Binding-site contacts:
Ligand atom C3 contacts residue VAL79 of chain 1.A at 4.2 Å (hydrophobic).
Ligand atom N14 contacts residue LEU107 of chain 1.A at 4.4 Å.
Ligand atom C11 contacts residue LEU107 of chain 1.A at 4.1 Å (hydrophobic).
Ligand atom C6 contacts residue GLN102 of chain 1.A at 4.0 Å.
Ligand atom C5 contacts residue LEU107 of chain 1.A at 4.0 Å (hydrophobic).
Ligand atom C9 contacts residue GLN102 of chain 1.A at 4.1 Å.
Ligand atom C5 contacts residue THR100 of chain 1.A at 3.9 Å.
Ligand atom C16 contacts residue ARG83 of chain 1.A at 4.3 Å.
Ligand atom N9 contacts residue GLN102 of chain 1.A at 4.3 Å.
Ligand atom CL2 contacts residue PHE109 of chain 1.A at 3.0 Å.
Ligand atom C2 contacts residue ARG83 of chain 1.A at 3.6 Å.
Ligand atom N9 contacts residue LEU107 of chain 1.A at 4.5 Å.
Ligand atom C13 contacts residue LEU107 of chain 1.A at 4.0 Å (hydrophobic).
Ligand atom CL1 contacts residue ILE70 of chain 1.A at 4.1 Å.
Ligand atom C3 contacts residue LEU107 of chain 1.A at 4.2 Å (hydrophobic).
Ligand atom CL2 contacts residue LEU107 of chain 1.A at 3.7 Å.
Ligand atom C10 contacts residue LYS67 of chain 1.A at 3.8 Å.
Ligand atom C6 contacts residue THR100 of chain 1.A at 4.5 Å.
Ligand atom C10 contacts residue LEU107 of chain 1.A at 4.0 Å (hydrophobic).
Ligand atom C12 contacts residue LEU107 of chain 1.A at 3.7 Å (hydrophobic).
Ligand atom C6 contacts residue LEU107 of chain 1.A at 4.3 Å (hydrophobic).
Ligand atom C3 contacts residue PHE109 of chain 1.A at 3.9 Å (hydrophobic).
Ligand atom CL1 contacts residue VAL76 of chain 1.A at 3.8 Å.
Ligand atom C3 contacts residue ARG83 of chain 1.A at 3.7 Å.
Ligand atom C4 contacts residue THR100 of chain 1.A at 4.0 Å.
Ligand atom CL2 contacts residue THR100 of chain 1.A at 3.9 Å.
Ligand atom C11 contacts residue LYS67 of chain 1.A at 4.3 Å.
Ligand atom CL1 contacts residue ILE71 of chain 1.A at 3.3 Å.
Ligand atom CL1 contacts residue LYS67 of chain 1.A at 3.8 Å.
Ligand atom C14 contacts residue ARG83 of chain 1.A at 4.1 Å.
Ligand atom C4 contacts residue PHE109 of chain 1.A at 4.1 Å (hydrophobic).
Ligand atom C4 contacts residue LEU107 of chain 1.A at 4.2 Å (hydrophobic).
Ligand atom C8 contacts residue LEU107 of chain 1.A at 3.9 Å (hydrophobic).
Ligand atom C1 contacts residue ARG83 of chain 1.A at 4.2 Å.
Ligand atom C9 contacts residue LEU107 of chain 1.A at 3.8 Å (hydrophobic).
Ligand atom C9 contacts residue LYS67 of chain 1.A at 4.1 Å.
Ligand atom CL2 contacts residue TYR108 of chain 1.A at 3.5 Å.
Ligand atom C5 contacts residue PHE101 of chain 1.A at 4.1 Å (hydrophobic).
Ligand atom C12 contacts residue VAL76 of chain 1.A at 4.4 Å (hydrophobic).

Sequence of chain 1.A:
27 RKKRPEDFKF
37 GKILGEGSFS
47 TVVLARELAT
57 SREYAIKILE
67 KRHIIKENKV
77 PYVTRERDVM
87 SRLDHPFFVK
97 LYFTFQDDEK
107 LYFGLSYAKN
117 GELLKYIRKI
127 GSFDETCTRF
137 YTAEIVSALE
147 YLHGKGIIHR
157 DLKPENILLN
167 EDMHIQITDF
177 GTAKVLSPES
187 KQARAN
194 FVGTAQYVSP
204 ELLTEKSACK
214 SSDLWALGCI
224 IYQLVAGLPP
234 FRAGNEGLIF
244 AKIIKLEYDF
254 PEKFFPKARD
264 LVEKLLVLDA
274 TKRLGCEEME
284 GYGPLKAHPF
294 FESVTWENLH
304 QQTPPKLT

This protein binds this small molecule.
Small molecule (SMILES): O=C(O)C[C@@H](Cc1nc2cc(Cl)ccc2[nH]1)c1ccc(Cl)cc1